The small molecule below binds the protein below.
Small molecule (SMILES): CC(=O)N[C@H]1[C@H](O[C@H]2[C@H](O)[C@@H](NC(C)=O)CO[C@@H]2CO)O[C@H](CO)[C@@H](O)[C@@H]1O

Binding-site contacts:
Ligand atom C1 contacts residue THR54 of chain 1.J at 3.6 Å.
Ligand atom O6 contacts residue ASN25 of chain 1.J at 3.3 Å.
Ligand atom C7 contacts residue THR52 of chain 1.J at 4.2 Å.
Ligand atom C8 contacts residue THR52 of chain 1.J at 3.8 Å.
Ligand atom O5 contacts residue ASN22 of chain 1.J at 2.4 Å (h-bond).
Ligand atom C8 contacts residue LEU19 of chain 1.J at 4.2 Å (hydrophobic).
Ligand atom C6 contacts residue THR24 of chain 1.J at 4.0 Å.
Ligand atom C6 contacts residue ASN25 of chain 1.J at 3.6 Å.
Ligand atom C5 contacts residue ASP17 of chain 1.J at 4.0 Å.
Ligand atom C7 contacts residue LEU19 of chain 1.J at 4.0 Å (hydrophobic).
Ligand atom C3 contacts residue ASN22 of chain 1.J at 3.8 Å.
Ligand atom O5 contacts residue SER18 of chain 1.J at 3.9 Å.
Ligand atom O7 contacts residue ASN22 of chain 1.J at 3.0 Å (h-bond).
Ligand atom C3 contacts residue THR54 of chain 1.J at 3.9 Å.
Ligand atom C2 contacts residue THR54 of chain 1.J at 3.9 Å.
Ligand atom O6 contacts residue SER18 of chain 1.J at 2.8 Å (h-bond).
Ligand atom N2 contacts residue THR54 of chain 1.J at 3.5 Å (h-bond).
Ligand atom C1 contacts residue ASN22 of chain 1.J at 1.4 Å.
Ligand atom C5 contacts residue THR24 of chain 1.J at 3.9 Å.
Ligand atom C1 contacts residue ASN25 of chain 1.J at 3.9 Å.
Ligand atom C6 contacts residue ASP17 of chain 1.J at 3.6 Å.
Ligand atom N2 contacts residue ASN22 of chain 1.J at 2.8 Å (h-bond).
Ligand atom C5 contacts residue ASN22 of chain 1.J at 3.7 Å.
Ligand atom C8 contacts residue ASN22 of chain 1.J at 4.2 Å.
Ligand atom O5 contacts residue THR24 of chain 1.J at 4.1 Å.
Ligand atom C5 contacts residue SER18 of chain 1.J at 4.1 Å.
Ligand atom C8 contacts residue VAL44 of chain 1.J at 3.9 Å (hydrophobic).
Ligand atom C7 contacts residue ASN22 of chain 1.J at 3.0 Å.
Ligand atom C2 contacts residue ASN22 of chain 1.J at 2.5 Å.
Ligand atom C4 contacts residue SER18 of chain 1.J at 3.7 Å.
Ligand atom O7 contacts residue SER18 of chain 1.J at 4.2 Å.
Ligand atom C5 contacts residue ASN25 of chain 1.J at 4.2 Å.
Ligand atom O3 contacts residue THR52 of chain 1.J at 4.0 Å.
Ligand atom O5 contacts residue ASN25 of chain 1.J at 3.1 Å (h-bond).
Ligand atom O6 contacts residue PHE15 of chain 1.J at 4.0 Å.
Ligand atom O4 contacts residue ASP17 of chain 1.J at 4.1 Å.
Ligand atom N2 contacts residue THR52 of chain 1.J at 3.5 Å (h-bond).
Ligand atom C6 contacts residue SER18 of chain 1.J at 4.0 Å.
Ligand atom O7 contacts residue LEU19 of chain 1.J at 3.2 Å (h-bond).
Ligand atom O7 contacts residue SER20 of chain 1.J at 3.3 Å (h-bond).

Sequence of chain 1.J:
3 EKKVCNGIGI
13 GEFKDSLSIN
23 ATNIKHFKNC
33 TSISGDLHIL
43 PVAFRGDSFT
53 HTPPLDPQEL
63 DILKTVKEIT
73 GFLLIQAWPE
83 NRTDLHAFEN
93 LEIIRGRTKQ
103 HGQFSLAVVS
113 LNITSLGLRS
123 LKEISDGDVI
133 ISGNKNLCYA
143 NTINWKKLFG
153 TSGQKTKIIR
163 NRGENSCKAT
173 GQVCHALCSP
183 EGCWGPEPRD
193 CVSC